Binding-site contacts:
Ligand atom C1 contacts residue ASN122 of chain 1.A at 1.4 Å.
Ligand atom C8 contacts residue ASN122 of chain 1.A at 3.5 Å.
Ligand atom C5 contacts residue ASN122 of chain 1.A at 3.5 Å.
Ligand atom O7 contacts residue THR124 of chain 1.A at 3.5 Å (h-bond).
Ligand atom C6 contacts residue ASN122 of chain 1.A at 3.6 Å.
Ligand atom N2 contacts residue ASN122 of chain 1.A at 3.1 Å (h-bond).
Ligand atom C7 contacts residue ASN122 of chain 1.A at 3.4 Å.
Ligand atom O6 contacts residue ASN122 of chain 1.A at 4.2 Å.
Ligand atom C2 contacts residue ASN122 of chain 1.A at 2.5 Å.
Ligand atom C3 contacts residue ASN122 of chain 1.A at 3.8 Å.
Ligand atom O7 contacts residue ASN122 of chain 1.A at 4.0 Å.
Ligand atom C4 contacts residue ASN122 of chain 1.A at 4.2 Å.
Ligand atom N2 contacts residue THR124 of chain 1.A at 3.8 Å.
Ligand atom O5 contacts residue ASN122 of chain 1.A at 2.4 Å (h-bond).
Ligand atom C7 contacts residue THR124 of chain 1.A at 4.0 Å.

Sequence of chain 1.A:
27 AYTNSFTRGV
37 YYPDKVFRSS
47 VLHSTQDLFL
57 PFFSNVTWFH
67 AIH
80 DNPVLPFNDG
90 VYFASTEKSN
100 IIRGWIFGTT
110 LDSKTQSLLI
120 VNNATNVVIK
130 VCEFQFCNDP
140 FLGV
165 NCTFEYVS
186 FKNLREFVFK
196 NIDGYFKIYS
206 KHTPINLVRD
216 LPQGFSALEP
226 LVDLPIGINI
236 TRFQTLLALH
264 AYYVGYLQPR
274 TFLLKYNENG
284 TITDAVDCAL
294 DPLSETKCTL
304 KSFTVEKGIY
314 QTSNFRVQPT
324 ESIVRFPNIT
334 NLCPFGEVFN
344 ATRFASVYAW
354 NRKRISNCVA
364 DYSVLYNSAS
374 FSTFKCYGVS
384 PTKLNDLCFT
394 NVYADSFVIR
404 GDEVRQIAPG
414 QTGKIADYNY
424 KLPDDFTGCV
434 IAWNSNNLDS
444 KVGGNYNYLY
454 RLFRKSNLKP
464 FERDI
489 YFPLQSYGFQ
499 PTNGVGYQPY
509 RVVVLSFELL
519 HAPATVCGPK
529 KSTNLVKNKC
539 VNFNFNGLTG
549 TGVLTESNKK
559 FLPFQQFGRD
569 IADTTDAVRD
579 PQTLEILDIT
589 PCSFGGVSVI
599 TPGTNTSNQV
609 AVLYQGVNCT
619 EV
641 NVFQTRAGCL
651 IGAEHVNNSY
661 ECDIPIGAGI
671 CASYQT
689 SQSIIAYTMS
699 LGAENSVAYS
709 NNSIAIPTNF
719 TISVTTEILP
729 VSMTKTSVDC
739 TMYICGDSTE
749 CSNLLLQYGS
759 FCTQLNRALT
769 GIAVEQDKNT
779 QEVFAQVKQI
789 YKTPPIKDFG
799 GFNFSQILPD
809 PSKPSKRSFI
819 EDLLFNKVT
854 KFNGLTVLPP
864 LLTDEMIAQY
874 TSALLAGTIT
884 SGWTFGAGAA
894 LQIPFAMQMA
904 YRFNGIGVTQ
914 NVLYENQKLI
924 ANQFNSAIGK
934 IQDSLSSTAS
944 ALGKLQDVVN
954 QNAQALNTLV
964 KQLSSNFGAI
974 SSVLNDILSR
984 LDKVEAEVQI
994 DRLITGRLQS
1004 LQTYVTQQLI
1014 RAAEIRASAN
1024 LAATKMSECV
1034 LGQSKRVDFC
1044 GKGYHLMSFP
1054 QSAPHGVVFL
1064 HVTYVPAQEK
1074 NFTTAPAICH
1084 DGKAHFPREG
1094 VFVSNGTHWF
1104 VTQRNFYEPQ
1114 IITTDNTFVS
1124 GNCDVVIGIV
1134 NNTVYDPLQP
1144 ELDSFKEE

A protein and the small-molecule ligand that binds it are described below.
Small molecule (SMILES): CC(=O)N[C@@H]1[C@@H](O)[C@H](O)[C@@H](CO)O[C@H]1O